Sequence of chain 1.N:
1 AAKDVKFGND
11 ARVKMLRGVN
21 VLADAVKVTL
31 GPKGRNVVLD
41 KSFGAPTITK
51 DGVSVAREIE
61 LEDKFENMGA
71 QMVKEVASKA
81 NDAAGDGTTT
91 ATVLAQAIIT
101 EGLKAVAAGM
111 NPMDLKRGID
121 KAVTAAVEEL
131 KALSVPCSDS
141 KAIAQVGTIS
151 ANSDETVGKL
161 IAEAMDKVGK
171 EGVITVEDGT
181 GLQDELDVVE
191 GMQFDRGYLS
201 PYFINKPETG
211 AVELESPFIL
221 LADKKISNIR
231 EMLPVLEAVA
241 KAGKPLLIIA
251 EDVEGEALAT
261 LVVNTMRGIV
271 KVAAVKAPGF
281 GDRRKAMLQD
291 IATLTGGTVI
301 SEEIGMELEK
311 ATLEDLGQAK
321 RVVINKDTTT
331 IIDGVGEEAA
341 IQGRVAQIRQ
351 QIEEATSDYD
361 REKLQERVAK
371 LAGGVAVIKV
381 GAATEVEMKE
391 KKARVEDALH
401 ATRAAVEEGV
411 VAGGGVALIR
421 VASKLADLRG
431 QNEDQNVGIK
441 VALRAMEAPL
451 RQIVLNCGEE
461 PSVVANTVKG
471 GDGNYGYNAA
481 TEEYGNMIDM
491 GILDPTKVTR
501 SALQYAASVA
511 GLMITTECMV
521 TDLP

The small molecule below binds the protein below.
Small molecule (SMILES): Nc1ncnc2c1ncn2[C@@H]1O[C@H](COP(=O)(O)OP(=O)(O)OP(O)(O)=S)[C@@H](O)[C@H]1O

Binding-site contacts:
Ligand atom PA contacts residue MG1 of chain 1.JC at 3.4 Å.
Ligand atom N1 contacts residue ASN478 of chain 1.N at 3.6 Å.
Ligand atom O1A contacts residue THR29 of chain 1.N at 3.7 Å.
Ligand atom O2' contacts residue GLY413 of chain 1.N at 3.4 Å.
Ligand atom C3' contacts residue ASP494 of chain 1.N at 3.2 Å.
Ligand atom N6 contacts residue ILE492 of chain 1.N at 3.4 Å.
Ligand atom O3G contacts residue TL1 of chain 1.HC at 3.1 Å.
Ligand atom N6 contacts residue ASN478 of chain 1.N at 2.9 Å (h-bond).
Ligand atom O2B contacts residue THR88 of chain 1.N at 3.2 Å (h-bond).
Ligand atom O2B contacts residue GLY87 of chain 1.N at 3.1 Å.
Ligand atom C2 contacts residue TYR477 of chain 1.N at 3.4 Å (hydrophobic).
Ligand atom PB contacts residue GLY87 of chain 1.N at 3.5 Å.
Ligand atom O3B contacts residue THR88 of chain 1.N at 3.3 Å (h-bond).
Ligand atom O3A contacts residue THR89 of chain 1.N at 3.6 Å.
Ligand atom C2' contacts residue ASP494 of chain 1.N at 3.2 Å.
Ligand atom O1B contacts residue MG1 of chain 1.JC at 2.2 Å.
Ligand atom O2B contacts residue THR89 of chain 1.N at 3.0 Å (h-bond).
Ligand atom N1 contacts residue ALA479 of chain 1.N at 2.8 Å (h-bond).
Ligand atom C6 contacts residue ILE492 of chain 1.N at 3.6 Å (hydrophobic).
Ligand atom O2' contacts residue ASP494 of chain 1.N at 2.8 Å (salt-bridge).
Ligand atom S1G contacts residue ASP51 of chain 1.N at 3.4 Å (salt-bridge).
Ligand atom O2A contacts residue MG1 of chain 1.JC at 2.1 Å.
Ligand atom S1G contacts residue THR88 of chain 1.N at 3.6 Å.
Ligand atom N3 contacts residue GLY414 of chain 1.N at 3.5 Å.
Ligand atom O2' contacts residue GLY414 of chain 1.N at 2.5 Å (h-bond).
Ligand atom O1B contacts residue GLY87 of chain 1.N at 3.0 Å (h-bond).
Ligand atom O5' contacts residue GLY31 of chain 1.N at 3.7 Å.
Ligand atom O3' contacts residue ASP494 of chain 1.N at 2.8 Å (salt-bridge).
Ligand atom O2B contacts residue THR90 of chain 1.N at 2.9 Å (h-bond).
Ligand atom O3A contacts residue TL1 of chain 1.HC at 3.7 Å.
Ligand atom N1 contacts residue TYR477 of chain 1.N at 3.6 Å.
Ligand atom PB contacts residue MG1 of chain 1.JC at 3.4 Å.
Ligand atom O1B contacts residue ASP86 of chain 1.N at 2.6 Å (salt-bridge).
Ligand atom O3B contacts residue THR89 of chain 1.N at 3.5 Å (h-bond).
Ligand atom C2 contacts residue ALA479 of chain 1.N at 3.5 Å (hydrophobic).
Ligand atom O1A contacts residue TL1 of chain 1.HC at 2.8 Å.
Ligand atom O2G contacts residue MG1 of chain 1.JC at 2.2 Å.
Ligand atom O2G contacts residue ASP86 of chain 1.N at 3.4 Å (salt-bridge).
Ligand atom N6 contacts residue ALA480 of chain 1.N at 3.6 Å (h-bond).
Ligand atom PG contacts residue MG1 of chain 1.JC at 3.5 Å.